Binding-site contacts:
Ligand atom O5 contacts residue UDP1 of chain 2.I at 3.3 Å (h-bond).
Ligand atom C1 contacts residue UDP1 of chain 2.I at 3.0 Å.
Ligand atom C6 contacts residue TRP238 of chain 2.A at 3.8 Å (hydrophobic).
Ligand atom C3 contacts residue TRP238 of chain 2.A at 3.7 Å (hydrophobic).
Ligand atom C5 contacts residue GLU241 of chain 2.A at 4.0 Å.
Ligand atom C6' contacts residue PRO172 of chain 2.A at 3.8 Å (hydrophobic).
Ligand atom N3 contacts residue UDP1 of chain 2.I at 2.8 Å (h-bond).
Ligand atom O5 contacts residue HIS171 of chain 2.A at 3.2 Å.
Ligand atom C2' contacts residue LEU267 of chain 2.A at 3.8 Å (hydrophobic).
Ligand atom C6' contacts residue ASP264 of chain 2.A at 3.1 Å.
Ligand atom O6 contacts residue PHE174 of chain 2.A at 3.0 Å.
Ligand atom C5' contacts residue LEU267 of chain 2.A at 3.9 Å (hydrophobic).
Ligand atom C5 contacts residue TRP238 of chain 2.A at 3.8 Å (hydrophobic).
Ligand atom O2 contacts residue UDP1 of chain 2.I at 4.1 Å.
Ligand atom C3' contacts residue LEU267 of chain 2.A at 3.7 Å (hydrophobic).
Ligand atom C6 contacts residue HIS171 of chain 2.A at 3.9 Å.
Ligand atom O5 contacts residue PHE174 of chain 2.A at 3.8 Å.
Ligand atom C4' contacts residue LEU267 of chain 2.A at 3.4 Å (hydrophobic).
Ligand atom O1 contacts residue HIS171 of chain 2.A at 3.6 Å (h-bond).
Ligand atom C6 contacts residue GLU241 of chain 2.A at 3.5 Å.
Ligand atom C2 contacts residue HIS171 of chain 2.A at 4.0 Å.
Ligand atom C6' contacts residue LEU268 of chain 2.A at 4.1 Å (hydrophobic).
Ligand atom O4 contacts residue HIS171 of chain 2.A at 2.9 Å.
Ligand atom C6 contacts residue THR183 of chain 2.A at 3.2 Å.
Ligand atom C5 contacts residue HIS171 of chain 2.A at 3.8 Å.
Ligand atom C2 contacts residue UDP1 of chain 2.I at 3.5 Å.
Ligand atom C4 contacts residue GLU241 of chain 2.A at 3.4 Å.
Ligand atom C3 contacts residue UDP1 of chain 2.I at 4.0 Å.
Ligand atom C1 contacts residue HIS171 of chain 2.A at 3.9 Å.
Ligand atom C6 contacts residue PHE174 of chain 2.A at 3.7 Å (hydrophobic).
Ligand atom C6 contacts residue TYR202 of chain 2.A at 3.7 Å (hydrophobic).
Ligand atom C5' contacts residue ASP264 of chain 2.A at 3.8 Å.
Ligand atom O6 contacts residue THR183 of chain 2.A at 2.5 Å (h-bond).
Ligand atom C4 contacts residue HIS171 of chain 2.A at 3.9 Å.
Ligand atom C4 contacts residue TRP238 of chain 2.A at 3.6 Å (hydrophobic).
Ligand atom O4 contacts residue ASP264 of chain 2.A at 4.0 Å.
Ligand atom O4 contacts residue GLU241 of chain 2.A at 2.6 Å (salt-bridge).
Ligand atom C5' contacts residue LEU268 of chain 2.A at 3.5 Å (hydrophobic).
Ligand atom O6 contacts residue TRP238 of chain 2.A at 3.6 Å.
Ligand atom O2 contacts residue UDP1 of chain 2.I at 3.9 Å.

A protein and the small-molecule ligand that binds it are described below.
Small molecule (SMILES): CCCCCCO[C@@H]1O[C@H](CO)[C@H](O)[C@H](N)[C@H]1O[C@@H]1O[C@@H](C)[C@@H](O)[C@@H](O)[C@@H]1O

Sequence of chain 2.A:
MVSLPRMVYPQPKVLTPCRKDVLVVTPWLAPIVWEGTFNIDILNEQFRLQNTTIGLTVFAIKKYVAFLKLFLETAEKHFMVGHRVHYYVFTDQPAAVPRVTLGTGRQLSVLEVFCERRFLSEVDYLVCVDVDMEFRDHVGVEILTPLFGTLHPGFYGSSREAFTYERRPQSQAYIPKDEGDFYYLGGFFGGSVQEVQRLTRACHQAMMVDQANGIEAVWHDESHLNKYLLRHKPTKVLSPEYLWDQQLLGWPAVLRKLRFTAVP